Sequence of chain 28.A:
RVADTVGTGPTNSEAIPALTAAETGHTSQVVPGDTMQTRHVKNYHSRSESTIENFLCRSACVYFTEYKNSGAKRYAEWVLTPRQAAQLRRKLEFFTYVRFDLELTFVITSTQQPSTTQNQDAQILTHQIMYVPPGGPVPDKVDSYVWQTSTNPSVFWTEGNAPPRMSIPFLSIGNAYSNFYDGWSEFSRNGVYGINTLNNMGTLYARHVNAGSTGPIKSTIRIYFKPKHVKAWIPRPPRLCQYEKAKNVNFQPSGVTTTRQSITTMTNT

This small molecule binds to this protein.
Small molecule (SMILES): O=C(O)c1ccc(NS(=O)(=O)c2ccc(N3C(=O)c4ccccc4C3=O)cc2)cc1

Sequence of chain 39.C:
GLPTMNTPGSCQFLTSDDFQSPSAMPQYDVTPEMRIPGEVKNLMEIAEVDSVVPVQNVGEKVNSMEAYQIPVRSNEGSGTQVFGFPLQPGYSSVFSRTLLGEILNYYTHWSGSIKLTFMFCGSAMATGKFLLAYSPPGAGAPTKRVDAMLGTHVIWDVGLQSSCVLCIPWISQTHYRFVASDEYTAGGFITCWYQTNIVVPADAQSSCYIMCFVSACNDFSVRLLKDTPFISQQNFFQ

Sequence of chain 39.A:
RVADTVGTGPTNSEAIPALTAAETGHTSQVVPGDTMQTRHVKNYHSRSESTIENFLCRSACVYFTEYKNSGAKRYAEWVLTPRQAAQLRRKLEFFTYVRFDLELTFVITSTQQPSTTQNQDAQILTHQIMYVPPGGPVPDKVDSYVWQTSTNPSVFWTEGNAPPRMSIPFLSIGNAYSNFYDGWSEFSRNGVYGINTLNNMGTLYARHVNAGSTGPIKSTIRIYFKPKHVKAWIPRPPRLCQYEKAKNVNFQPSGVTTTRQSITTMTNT

Binding-site contacts:
Ligand atom N1 contacts residue TYR157 of chain 28.A at 2.5 Å (h-bond).
Ligand atom C21 contacts residue GLN160 of chain 28.A at 3.6 Å.
Ligand atom O2 contacts residue GLN233 of chain 39.C at 2.9 Å (h-bond).
Ligand atom O5 contacts residue ARG219 of chain 28.A at 3.5 Å (salt-bridge).
Ligand atom C4 contacts residue SER156 of chain 28.A at 3.0 Å.
Ligand atom C13 contacts residue PHE236 of chain 39.C at 3.4 Å (hydrophobic).
Ligand atom C4 contacts residue ASP155 of chain 28.A at 1.9 Å.
Ligand atom O1 contacts residue GLN234 of chain 39.C at 2.6 Å (h-bond).
Ligand atom O4 contacts residue PHE236 of chain 39.C at 2.6 Å.
Ligand atom O2 contacts residue GLN234 of chain 39.C at 2.5 Å (h-bond).
Ligand atom C6 contacts residue GLN160 of chain 28.A at 2.9 Å.
Ligand atom C5 contacts residue ASP155 of chain 28.A at 2.5 Å.
Ligand atom C21 contacts residue ARG234 of chain 39.A at 3.5 Å.
Ligand atom C4 contacts residue TYR157 of chain 28.A at 3.5 Å (hydrophobic).
Ligand atom C7 contacts residue GLN234 of chain 39.C at 2.2 Å.
Ligand atom O6 contacts residue ARG234 of chain 39.A at 3.4 Å (salt-bridge).
Ligand atom C5 contacts residue TYR157 of chain 28.A at 2.8 Å (hydrophobic).
Ligand atom C3 contacts residue ASP155 of chain 28.A at 3.0 Å.
Ligand atom C14 contacts residue PHE76 of chain 39.A at 3.3 Å (hydrophobic).
Ligand atom C13 contacts residue PHE76 of chain 39.A at 2.9 Å (hydrophobic).
Ligand atom C20 contacts residue PHE76 of chain 39.A at 3.2 Å (hydrophobic).
Ligand atom C5 contacts residue SER156 of chain 28.A at 2.9 Å.
Ligand atom O6 contacts residue GLN160 of chain 28.A at 2.9 Å.
Ligand atom O5 contacts residue ARG234 of chain 39.A at 2.7 Å (salt-bridge).
Ligand atom C6 contacts residue TYR157 of chain 28.A at 2.6 Å (hydrophobic).
Ligand atom C8 contacts residue GLN234 of chain 39.C at 2.9 Å.
Ligand atom C8 contacts residue ASP155 of chain 28.A at 3.7 Å.
Ligand atom S1 contacts residue GLN234 of chain 39.C at 2.2 Å (h-bond).
Ligand atom C3 contacts residue SER156 of chain 28.A at 3.2 Å.
Ligand atom N1 contacts residue SER156 of chain 28.A at 2.9 Å.
Ligand atom C12 contacts residue GLN234 of chain 39.C at 2.8 Å.
Ligand atom C1 contacts residue TYR157 of chain 28.A at 3.5 Å (hydrophobic).
Ligand atom C1 contacts residue GLN160 of chain 28.A at 2.6 Å.
Ligand atom C2 contacts residue GLN160 of chain 28.A at 3.5 Å.
Ligand atom O1 contacts residue GLN233 of chain 39.C at 3.6 Å.
Ligand atom O4 contacts residue PHE76 of chain 39.A at 2.2 Å.
Ligand atom O2 contacts residue TYR157 of chain 28.A at 3.4 Å.
Ligand atom C6 contacts residue SER156 of chain 28.A at 3.4 Å.
Ligand atom N1 contacts residue ASP155 of chain 28.A at 2.5 Å (salt-bridge).
Ligand atom C2 contacts residue SER156 of chain 28.A at 3.6 Å.